Binding-site contacts:
Ligand atom C07 contacts residue PHE288 of chain 1.C at 3.7 Å (hydrophobic).
Ligand atom C13 contacts residue GLN182 of chain 1.C at 3.8 Å.
Ligand atom C16 contacts residue HEM1 of chain 1.O at 3.5 Å.
Ligand atom C12 contacts residue TYR292 of chain 1.C at 3.9 Å (hydrophobic).
Ligand atom C09 contacts residue VAL271 of chain 1.C at 3.7 Å (hydrophobic).
Ligand atom F12 contacts residue GLN182 of chain 1.C at 3.6 Å.
Ligand atom C07 contacts residue HEM1 of chain 1.O at 3.4 Å.
Ligand atom F13 contacts residue ARG185 of chain 1.C at 3.2 Å.
Ligand atom F12 contacts residue TYR266 of chain 1.C at 3.9 Å.
Ligand atom C27 contacts residue TRP10 of chain 1.D at 3.8 Å (hydrophobic).
Ligand atom C12 contacts residue GLN182 of chain 1.C at 3.6 Å.
Ligand atom N02 contacts residue TRP291 of chain 1.C at 2.9 Å (h-bond).
Ligand atom C08 contacts residue GLU296 of chain 1.C at 3.7 Å.
Ligand atom C18 contacts residue GLN182 of chain 1.C at 3.9 Å.
Ligand atom C02 contacts residue TRP291 of chain 1.C at 3.8 Å (hydrophobic).
Ligand atom C08 contacts residue VAL271 of chain 1.C at 3.8 Å (hydrophobic).
Ligand atom C02 contacts residue GLU296 of chain 1.C at 3.5 Å.
Ligand atom C07 contacts residue SER289 of chain 1.C at 3.9 Å.
Ligand atom N02 contacts residue GLU296 of chain 1.C at 2.6 Å (salt-bridge).
Ligand atom C18 contacts residue HEM1 of chain 1.O at 4.0 Å.
Ligand atom N02 contacts residue HEM1 of chain 1.O at 3.2 Å.
Ligand atom F13 contacts residue TYR292 of chain 1.C at 3.9 Å.
Ligand atom N02 contacts residue TYR292 of chain 1.C at 3.8 Å.
Ligand atom C15 contacts residue GLN182 of chain 1.C at 3.8 Å.
Ligand atom C13 contacts residue ARG185 of chain 1.C at 3.7 Å.
Ligand atom F13 contacts residue TYR266 of chain 1.C at 2.9 Å.
Ligand atom F12 contacts residue TYR292 of chain 1.C at 3.1 Å.
Ligand atom C03 contacts residue HEM1 of chain 1.O at 3.2 Å.
Ligand atom C14 contacts residue ARG185 of chain 1.C at 3.5 Å.
Ligand atom C07 contacts residue GLY290 of chain 1.C at 3.7 Å.
Ligand atom C06 contacts residue GLU296 of chain 1.C at 3.7 Å.
Ligand atom N01 contacts residue GLU296 of chain 1.C at 2.9 Å (salt-bridge).
Ligand atom C04 contacts residue HEM1 of chain 1.O at 3.8 Å.
Ligand atom C02 contacts residue HEM1 of chain 1.O at 3.6 Å.
Ligand atom C27 contacts residue MET40 of chain 1.C at 3.7 Å (hydrophobic).
Ligand atom C05 contacts residue VAL271 of chain 1.C at 3.7 Å (hydrophobic).
Ligand atom F12 contacts residue PRO269 of chain 1.C at 4.0 Å.
Ligand atom C16 contacts residue GLN182 of chain 1.C at 4.0 Å.
Ligand atom C14 contacts residue GLN182 of chain 1.C at 3.8 Å.
Ligand atom C17 contacts residue HEM1 of chain 1.O at 3.7 Å.

A protein and the small-molecule ligand that binds it are described below.
Small molecule (SMILES): Cc1cc(N)nc(CCc2cc(CCN3CCN(C)CC3)cc(F)c2F)c1

Sequence of chain 1.C:
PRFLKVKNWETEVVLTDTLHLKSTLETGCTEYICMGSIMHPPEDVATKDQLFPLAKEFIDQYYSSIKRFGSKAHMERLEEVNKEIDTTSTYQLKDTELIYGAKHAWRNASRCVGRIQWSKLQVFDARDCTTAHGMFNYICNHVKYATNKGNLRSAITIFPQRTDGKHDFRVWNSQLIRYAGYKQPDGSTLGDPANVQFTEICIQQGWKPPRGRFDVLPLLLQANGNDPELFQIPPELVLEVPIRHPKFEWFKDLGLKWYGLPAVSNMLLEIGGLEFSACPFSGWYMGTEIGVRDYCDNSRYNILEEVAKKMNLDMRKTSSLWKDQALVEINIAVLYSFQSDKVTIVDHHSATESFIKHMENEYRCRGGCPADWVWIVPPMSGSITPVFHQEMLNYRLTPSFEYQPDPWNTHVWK

Sequence of chain 1.D:
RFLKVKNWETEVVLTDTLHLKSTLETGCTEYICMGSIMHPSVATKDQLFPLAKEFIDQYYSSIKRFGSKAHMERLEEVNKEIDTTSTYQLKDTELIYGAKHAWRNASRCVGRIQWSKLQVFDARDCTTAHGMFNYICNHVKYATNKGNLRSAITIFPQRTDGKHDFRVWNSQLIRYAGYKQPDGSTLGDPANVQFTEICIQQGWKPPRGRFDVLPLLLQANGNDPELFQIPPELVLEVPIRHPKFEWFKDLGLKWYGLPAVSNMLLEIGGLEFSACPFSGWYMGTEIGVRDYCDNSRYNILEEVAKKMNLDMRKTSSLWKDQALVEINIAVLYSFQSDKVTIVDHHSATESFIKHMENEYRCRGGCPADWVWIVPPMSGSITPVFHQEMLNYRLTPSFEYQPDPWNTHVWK